The small molecule below binds the protein below.
Small molecule (SMILES): C=CC[C@@H]1/C=C(\C)C[C@H](C)C[C@H](OC)[C@H]2O[C@@](O)(C(=O)C(=O)N3CCCC[C@H]3C(=O)O[C@H](/C(C)=C/[C@@H]3CC[C@@H](O)[C@H](OC)C3)[C@H](C)[C@@H](O)CC1=O)[C@H](C)C[C@@H]2OC

Binding-site contacts:
Ligand atom O3 contacts residue PHE128 of chain 1.A at 4.1 Å.
Ligand atom C41 contacts residue LEU36 of chain 1.A at 4.0 Å (hydrophobic).
Ligand atom O3 contacts residue TYR63 of chain 1.A at 2.7 Å (h-bond).
Ligand atom O4 contacts residue LEU15 of chain 1.A at 3.6 Å.
Ligand atom C42 contacts residue TYR63 of chain 1.A at 3.4 Å (hydrophobic).
Ligand atom C2 contacts residue TYR63 of chain 1.A at 3.9 Å (hydrophobic).
Ligand atom O4 contacts residue TYR13 of chain 1.A at 3.5 Å.
Ligand atom C8 contacts residue TYR63 of chain 1.A at 3.5 Å (hydrophobic).
Ligand atom C6 contacts residue TYR13 of chain 1.A at 4.0 Å (hydrophobic).
Ligand atom C35 contacts residue LEU121 of chain 1.A at 3.7 Å (hydrophobic).
Ligand atom C10 contacts residue ASP23 of chain 1.A at 3.7 Å.
Ligand atom C25 contacts residue ASN35 of chain 1.A at 4.0 Å.
Ligand atom O8 contacts residue TYR13 of chain 1.A at 3.9 Å.
Ligand atom C4 contacts residue LEU27 of chain 1.A at 3.9 Å (hydrophobic).
Ligand atom O10 contacts residue ASN35 of chain 1.A at 2.5 Å (h-bond).
Ligand atom C41 contacts residue LEU27 of chain 1.A at 3.7 Å (hydrophobic).
Ligand atom O2 contacts residue ILE37 of chain 1.A at 2.9 Å (h-bond).
Ligand atom C5 contacts residue TYR13 of chain 1.A at 3.7 Å (hydrophobic).
Ligand atom O2 contacts residue LEU36 of chain 1.A at 3.3 Å.
Ligand atom C27 contacts residue ASN35 of chain 1.A at 3.9 Å.
Ligand atom O5 contacts residue ASP23 of chain 1.A at 3.6 Å (salt-bridge).
Ligand atom C35 contacts residue TYR63 of chain 1.A at 3.7 Å (hydrophobic).
Ligand atom C28 contacts residue ASN35 of chain 1.A at 3.4 Å.
Ligand atom C26 contacts residue ASN35 of chain 1.A at 3.5 Å.
Ligand atom O6 contacts residue ASP23 of chain 1.A at 2.9 Å (salt-bridge).
Ligand atom C44 contacts residue TYR13 of chain 1.A at 3.5 Å (hydrophobic).
Ligand atom C24 contacts residue ASN35 of chain 1.A at 3.6 Å.
Ligand atom C4 contacts residue LEU40 of chain 1.A at 3.8 Å (hydrophobic).
Ligand atom C9 contacts residue LEU15 of chain 1.A at 4.0 Å (hydrophobic).
Ligand atom C3 contacts residue LEU40 of chain 1.A at 3.5 Å (hydrophobic).
Ligand atom C30 contacts residue ILE37 of chain 1.A at 3.8 Å (hydrophobic).
Ligand atom C45 contacts residue TYR63 of chain 1.A at 4.0 Å (hydrophobic).
Ligand atom C45 contacts residue ILE37 of chain 1.A at 3.8 Å (hydrophobic).
Ligand atom C11 contacts residue TYR63 of chain 1.A at 3.5 Å (hydrophobic).
Ligand atom C9 contacts residue ASP23 of chain 1.A at 3.8 Å.
Ligand atom C1 contacts residue TYR63 of chain 1.A at 4.0 Å (hydrophobic).
Ligand atom C45 contacts residue ALA62 of chain 1.A at 3.3 Å (hydrophobic).
Ligand atom N7 contacts residue TYR63 of chain 1.A at 4.0 Å.
Ligand atom C3 contacts residue PHE128 of chain 1.A at 3.9 Å (hydrophobic).
Ligand atom O4 contacts residue ASP23 of chain 1.A at 3.3 Å (salt-bridge).

Sequence of chain 1.A:
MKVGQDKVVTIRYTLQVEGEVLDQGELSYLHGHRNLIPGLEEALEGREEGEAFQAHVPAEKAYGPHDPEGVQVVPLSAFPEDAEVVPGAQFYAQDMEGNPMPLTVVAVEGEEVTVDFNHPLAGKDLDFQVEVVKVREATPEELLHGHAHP